Sequence of chain 1.A:
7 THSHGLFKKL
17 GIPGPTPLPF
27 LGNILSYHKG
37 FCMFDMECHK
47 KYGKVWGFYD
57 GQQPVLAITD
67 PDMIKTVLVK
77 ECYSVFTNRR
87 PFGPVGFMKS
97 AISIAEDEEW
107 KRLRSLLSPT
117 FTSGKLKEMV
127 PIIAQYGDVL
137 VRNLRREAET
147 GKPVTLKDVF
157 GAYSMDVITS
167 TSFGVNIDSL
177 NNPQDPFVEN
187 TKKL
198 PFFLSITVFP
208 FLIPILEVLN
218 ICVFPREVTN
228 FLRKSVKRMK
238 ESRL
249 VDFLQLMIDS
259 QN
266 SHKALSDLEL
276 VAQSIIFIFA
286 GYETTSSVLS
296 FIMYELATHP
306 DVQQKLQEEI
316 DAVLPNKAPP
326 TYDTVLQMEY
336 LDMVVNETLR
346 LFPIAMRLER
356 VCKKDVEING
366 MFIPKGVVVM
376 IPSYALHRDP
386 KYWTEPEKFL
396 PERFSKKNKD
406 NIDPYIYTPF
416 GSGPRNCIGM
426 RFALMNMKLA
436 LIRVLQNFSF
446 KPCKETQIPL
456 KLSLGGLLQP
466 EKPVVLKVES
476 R

Binding-site contacts:
Ligand atom C29 contacts residue HEM1 of chain 1.B at 2.8 Å.
Ligand atom C04 contacts residue PHE88 of chain 1.A at 3.6 Å (hydrophobic).
Ligand atom C29 contacts residue ALA285 of chain 1.A at 3.6 Å (hydrophobic).
Ligand atom O07 contacts residue PHE88 of chain 1.A at 3.5 Å.
Ligand atom C20 contacts residue ILE281 of chain 1.A at 4.0 Å (hydrophobic).
Ligand atom C16 contacts residue PHE221 of chain 1.A at 3.8 Å (hydrophobic).
Ligand atom C27 contacts residue THR289 of chain 1.A at 3.9 Å.
Ligand atom C15 contacts residue PHE88 of chain 1.A at 4.2 Å (hydrophobic).
Ligand atom C24 contacts residue ALA285 of chain 1.A at 3.7 Å (hydrophobic).
Ligand atom O21 contacts residue SER99 of chain 1.A at 2.9 Å (h-bond).
Ligand atom C15 contacts residue PHE221 of chain 1.A at 3.4 Å (hydrophobic).
Ligand atom C33 contacts residue HEM1 of chain 1.B at 3.6 Å.
Ligand atom C23 contacts residue ILE281 of chain 1.A at 4.0 Å (hydrophobic).
Ligand atom C27 contacts residue HEM1 of chain 1.B at 3.2 Å.
Ligand atom N22 contacts residue ALA285 of chain 1.A at 4.3 Å.
Ligand atom N22 contacts residue PHE284 of chain 1.A at 4.4 Å.
Ligand atom C16 contacts residue PHE88 of chain 1.A at 4.5 Å (hydrophobic).
Ligand atom C35 contacts residue HEM1 of chain 1.B at 4.4 Å.
Ligand atom C35 contacts residue SER99 of chain 1.A at 4.3 Å.
Ligand atom N28 contacts residue HEM1 of chain 1.B at 2.4 Å.
Ligand atom C13 contacts residue ILE281 of chain 1.A at 3.8 Å (hydrophobic).
Ligand atom N28 contacts residue ALA285 of chain 1.A at 4.3 Å.
Ligand atom C33 contacts residue ARG85 of chain 1.A at 4.5 Å.
Ligand atom C16 contacts residue PHE284 of chain 1.A at 4.2 Å (hydrophobic).
Ligand atom C01 contacts residue PHE200 of chain 1.A at 3.4 Å (hydrophobic).
Ligand atom C23 contacts residue HEM1 of chain 1.B at 4.3 Å.
Ligand atom O21 contacts residue ILE281 of chain 1.A at 4.0 Å.
Ligand atom C14 contacts residue PHE284 of chain 1.A at 4.4 Å (hydrophobic).
Ligand atom C34 contacts residue ARG85 of chain 1.A at 3.8 Å.
Ligand atom C34 contacts residue HEM1 of chain 1.B at 3.6 Å.
Ligand atom C23 contacts residue ALA285 of chain 1.A at 3.7 Å (hydrophobic).
Ligand atom C19 contacts residue PHE284 of chain 1.A at 4.1 Å (hydrophobic).
Ligand atom C18 contacts residue PHE284 of chain 1.A at 4.0 Å (hydrophobic).
Ligand atom C16 contacts residue VAL220 of chain 1.A at 4.4 Å (hydrophobic).
Ligand atom C26 contacts residue THR289 of chain 1.A at 3.8 Å.
Ligand atom N22 contacts residue ILE281 of chain 1.A at 4.4 Å.
Ligand atom C24 contacts residue HEM1 of chain 1.B at 4.0 Å.
Ligand atom C25 contacts residue ALA285 of chain 1.A at 4.3 Å (hydrophobic).
Ligand atom C20 contacts residue SER99 of chain 1.A at 3.9 Å.
Ligand atom C17 contacts residue PHE284 of chain 1.A at 4.2 Å (hydrophobic).

A small-molecule ligand and the protein it binds are described below.
Small molecule (SMILES): CC(C)(C)OC(=O)N[C@H](CN[C@H](Cc1ccccc1)C(=O)NCc1cccnc1)Cc1ccccc1